Binding-site contacts:
Ligand atom C4 contacts residue ASN110 of chain 1.A at 4.3 Å.
Ligand atom C3 contacts residue ASN110 of chain 1.A at 3.8 Å.
Ligand atom C1 contacts residue SER112 of chain 1.A at 4.5 Å.
Ligand atom C5 contacts residue ASN110 of chain 1.A at 3.7 Å.
Ligand atom O7 contacts residue SER112 of chain 1.A at 2.6 Å (h-bond).
Ligand atom C6 contacts residue HIS114 of chain 1.A at 3.5 Å.
Ligand atom N2 contacts residue ASN110 of chain 1.A at 2.9 Å (h-bond).
Ligand atom C7 contacts residue SER111 of chain 1.A at 4.2 Å.
Ligand atom O6 contacts residue HIS114 of chain 1.A at 3.8 Å.
Ligand atom C2 contacts residue ASN110 of chain 1.A at 2.5 Å.
Ligand atom C7 contacts residue SER112 of chain 1.A at 3.6 Å.
Ligand atom C8 contacts residue SER112 of chain 1.A at 4.4 Å.
Ligand atom C5 contacts residue HIS114 of chain 1.A at 4.0 Å.
Ligand atom C1 contacts residue ASN110 of chain 1.A at 1.4 Å.
Ligand atom C7 contacts residue ASN110 of chain 1.A at 3.6 Å.
Ligand atom O5 contacts residue ASN110 of chain 1.A at 2.4 Å (h-bond).
Ligand atom O5 contacts residue HIS114 of chain 1.A at 3.8 Å.
Ligand atom O7 contacts residue ASN110 of chain 1.A at 4.0 Å.
Ligand atom C8 contacts residue SER111 of chain 1.A at 3.5 Å.

A small-molecule ligand and the protein it binds are described below.
Small molecule (SMILES): CC(=O)N[C@H]1[C@H](O[C@H]2[C@H](O)[C@@H](NC(C)=O)CO[C@@H]2CO)O[C@H](CO)[C@@H](O)[C@@H]1O

Sequence of chain 1.A:
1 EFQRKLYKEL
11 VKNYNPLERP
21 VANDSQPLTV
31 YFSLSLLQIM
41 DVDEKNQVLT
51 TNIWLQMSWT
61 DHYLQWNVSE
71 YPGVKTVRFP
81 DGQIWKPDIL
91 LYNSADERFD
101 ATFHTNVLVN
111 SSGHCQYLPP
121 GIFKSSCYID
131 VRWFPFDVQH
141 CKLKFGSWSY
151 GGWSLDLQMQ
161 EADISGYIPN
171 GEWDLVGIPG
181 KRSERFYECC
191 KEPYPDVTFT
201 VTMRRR